This small molecule binds to this protein.
Small molecule (SMILES): CC(=O)N[C@H]1[C@H](O[C@H]2[C@H](O)[C@@H](NC(C)=O)CO[C@@H]2CO)O[C@H](CO)[C@@H](O)[C@@H]1O

Binding-site contacts:
Ligand atom O5 contacts residue GLY156 of chain 35.A at 4.1 Å.
Ligand atom C8 contacts residue ASN153 of chain 35.A at 4.5 Å.
Ligand atom N2 contacts residue HIS149 of chain 35.A at 4.2 Å.
Ligand atom O7 contacts residue HIS149 of chain 35.A at 3.3 Å.
Ligand atom C1 contacts residue ASN153 of chain 35.A at 1.4 Å.
Ligand atom O6 contacts residue HIS149 of chain 35.A at 3.5 Å.
Ligand atom C4 contacts residue HIS149 of chain 35.A at 3.7 Å.
Ligand atom C8 contacts residue GLY102 of chain 49.A at 3.5 Å.
Ligand atom O5 contacts residue HIS149 of chain 35.A at 3.6 Å (h-bond).
Ligand atom O5 contacts residue HIS158 of chain 35.A at 3.2 Å.
Ligand atom C6 contacts residue GLY156 of chain 35.A at 3.8 Å.
Ligand atom C6 contacts residue HIS158 of chain 35.A at 3.6 Å.
Ligand atom O5 contacts residue THR155 of chain 35.A at 3.9 Å.
Ligand atom C5 contacts residue HIS158 of chain 35.A at 4.0 Å.
Ligand atom C1 contacts residue HIS158 of chain 35.A at 4.2 Å.
Ligand atom O5 contacts residue ASN153 of chain 35.A at 2.3 Å (h-bond).
Ligand atom C3 contacts residue ASN153 of chain 35.A at 3.9 Å.
Ligand atom C4 contacts residue ASN153 of chain 35.A at 4.2 Å.
Ligand atom C1 contacts residue THR155 of chain 35.A at 3.9 Å.
Ligand atom C3 contacts residue HIS149 of chain 35.A at 4.3 Å.
Ligand atom C2 contacts residue HIS149 of chain 35.A at 3.4 Å.
Ligand atom N2 contacts residue ASN153 of chain 35.A at 3.1 Å (h-bond).
Ligand atom C7 contacts residue ASN153 of chain 35.A at 4.1 Å.
Ligand atom C5 contacts residue GLY156 of chain 35.A at 4.1 Å.
Ligand atom O6 contacts residue HIS158 of chain 35.A at 3.5 Å.
Ligand atom O3 contacts residue HIS149 of chain 35.A at 4.2 Å.
Ligand atom C5 contacts residue HIS149 of chain 35.A at 4.2 Å.
Ligand atom C7 contacts residue HIS149 of chain 35.A at 4.3 Å.
Ligand atom C2 contacts residue ASN153 of chain 35.A at 2.5 Å.
Ligand atom C5 contacts residue ASN153 of chain 35.A at 3.6 Å.
Ligand atom C1 contacts residue HIS149 of chain 35.A at 3.6 Å.

Sequence of chain 35.A:
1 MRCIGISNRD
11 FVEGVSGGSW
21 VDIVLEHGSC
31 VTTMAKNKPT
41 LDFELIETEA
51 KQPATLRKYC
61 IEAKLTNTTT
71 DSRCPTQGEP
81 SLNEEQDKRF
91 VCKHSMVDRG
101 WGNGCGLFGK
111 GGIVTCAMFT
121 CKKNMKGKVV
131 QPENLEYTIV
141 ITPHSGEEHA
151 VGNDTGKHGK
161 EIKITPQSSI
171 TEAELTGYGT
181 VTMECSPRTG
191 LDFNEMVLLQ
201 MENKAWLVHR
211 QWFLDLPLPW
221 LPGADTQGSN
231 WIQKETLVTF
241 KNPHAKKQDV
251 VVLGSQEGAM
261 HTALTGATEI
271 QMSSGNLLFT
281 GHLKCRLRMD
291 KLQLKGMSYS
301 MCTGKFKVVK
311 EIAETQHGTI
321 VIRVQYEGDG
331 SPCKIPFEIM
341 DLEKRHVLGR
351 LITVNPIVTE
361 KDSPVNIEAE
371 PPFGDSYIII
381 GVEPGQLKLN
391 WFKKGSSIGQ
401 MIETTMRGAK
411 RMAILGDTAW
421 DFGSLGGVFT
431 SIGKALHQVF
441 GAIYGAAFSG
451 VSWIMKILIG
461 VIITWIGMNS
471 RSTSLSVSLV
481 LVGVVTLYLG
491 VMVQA

Sequence of chain 49.A:
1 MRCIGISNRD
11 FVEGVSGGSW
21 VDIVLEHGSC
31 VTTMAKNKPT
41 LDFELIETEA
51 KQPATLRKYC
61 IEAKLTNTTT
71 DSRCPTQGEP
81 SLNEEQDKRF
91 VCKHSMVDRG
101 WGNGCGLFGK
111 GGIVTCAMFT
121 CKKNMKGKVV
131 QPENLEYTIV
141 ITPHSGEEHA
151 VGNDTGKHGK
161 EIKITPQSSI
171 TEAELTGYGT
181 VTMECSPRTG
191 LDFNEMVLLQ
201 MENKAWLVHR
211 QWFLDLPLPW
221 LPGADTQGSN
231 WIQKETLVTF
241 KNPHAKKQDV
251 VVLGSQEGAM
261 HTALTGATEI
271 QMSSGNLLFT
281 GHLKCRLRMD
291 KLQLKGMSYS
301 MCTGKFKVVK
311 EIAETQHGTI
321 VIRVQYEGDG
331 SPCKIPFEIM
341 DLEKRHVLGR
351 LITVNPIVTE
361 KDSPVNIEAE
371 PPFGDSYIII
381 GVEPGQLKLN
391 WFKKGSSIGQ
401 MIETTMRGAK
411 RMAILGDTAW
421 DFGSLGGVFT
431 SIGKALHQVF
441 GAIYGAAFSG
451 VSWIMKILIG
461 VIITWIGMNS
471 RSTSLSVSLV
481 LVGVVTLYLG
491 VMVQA